Sequence of chain 1.E:
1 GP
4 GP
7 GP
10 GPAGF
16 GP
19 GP

Sequence of chain 1.C:
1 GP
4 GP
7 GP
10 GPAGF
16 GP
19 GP

Binding-site contacts:
Ligand atom O contacts residue ALA12 of chain 1.E at 3.3 Å.
Ligand atom CG contacts residue HYP9 of chain 1.E at 3.0 Å.
Ligand atom O contacts residue GLY7 of chain 1.C at 3.1 Å.
Ligand atom O contacts residue GLY4 of chain 1.E at 2.9 Å (h-bond).
Ligand atom N contacts residue PRO5 of chain 1.C at 3.2 Å (h-bond).
Ligand atom CA contacts residue GLY7 of chain 1.E at 3.2 Å.
Ligand atom CA contacts residue PRO2 of chain 1.C at 3.1 Å (hydrophobic).
Ligand atom O contacts residue GLY13 of chain 1.E at 3.0 Å (h-bond).
Ligand atom O contacts residue GLY10 of chain 1.E at 3.1 Å (h-bond).
Ligand atom O contacts residue GLY1 of chain 1.E at 3.1 Å (h-bond).
Ligand atom O contacts residue GLY4 of chain 1.C at 3.1 Å.
Ligand atom N contacts residue PRO2 of chain 1.C at 2.9 Å (h-bond).
Ligand atom N contacts residue PHE14 of chain 1.C at 2.9 Å (h-bond).
Ligand atom CG contacts residue HYP15 of chain 1.E at 3.0 Å.
Ligand atom OD1 contacts residue PRO5 of chain 1.C at 3.3 Å.
Ligand atom O contacts residue GLY19 of chain 1.C at 3.0 Å.
Ligand atom N contacts residue PRO17 of chain 1.C at 3.1 Å (h-bond).
Ligand atom OD1 contacts residue PRO8 of chain 1.C at 3.1 Å.
Ligand atom O contacts residue HYP15 of chain 1.E at 3.1 Å.
Ligand atom CG contacts residue HYP3 of chain 1.E at 3.2 Å.
Ligand atom O contacts residue GLY10 of chain 1.C at 3.3 Å.
Ligand atom N contacts residue PRO8 of chain 1.C at 3.2 Å (h-bond).
Ligand atom O contacts residue GLY4 of chain 1.C at 3.3 Å.
Ligand atom CA contacts residue GLY4 of chain 1.E at 3.3 Å.
Ligand atom OD1 contacts residue PRO17 of chain 1.C at 3.2 Å.
Ligand atom N contacts residue PRO11 of chain 1.C at 3.0 Å (h-bond).
Ligand atom O contacts residue GLY7 of chain 1.E at 2.9 Å (h-bond).
Ligand atom O contacts residue HYP18 of chain 1.E at 3.1 Å.
Ligand atom O contacts residue GLY16 of chain 1.E at 2.9 Å (h-bond).
Ligand atom O contacts residue GLY10 of chain 1.C at 3.0 Å.
Ligand atom CA contacts residue PHE14 of chain 1.C at 3.3 Å (hydrophobic).
Ligand atom O contacts residue GLY19 of chain 1.C at 3.2 Å.
Ligand atom CA contacts residue PRO8 of chain 1.E at 3.1 Å (hydrophobic).
Ligand atom O contacts residue GLY13 of chain 1.C at 3.2 Å.
Ligand atom CA contacts residue GLY1 of chain 1.E at 3.3 Å.
Ligand atom CA contacts residue PRO20 of chain 1.C at 3.1 Å (hydrophobic).
Ligand atom O contacts residue GLY19 of chain 1.E at 2.8 Å (h-bond).
Ligand atom O contacts residue GLY13 of chain 1.C at 3.2 Å.
Ligand atom O contacts residue GLY7 of chain 1.C at 3.0 Å.
Ligand atom OD1 contacts residue PRO20 of chain 1.C at 3.1 Å.

This small molecule binds to this protein.
Small molecule (SMILES): C[C@H](NC(=O)[C@@H]1CCCN1C(=O)CNC(=O)[C@@H]1C[C@@H](O)CN1C(=O)[C@@H]1CCCN1C(=O)CNC(=O)[C@@H]1C[C@@H](O)CN1C(=O)[C@@H]1CCCN1C(=O)CNC(=O)[C@@H]1C[C@@H](O)CN1C(=O)[C@@H]1CCCN1)C(=O)NCC(=O)N[C@@H](Cc1ccccc1)C(=O)N1C[C@H](O)C[C@H]1C(=O)NCC(=O)N1CCC[C@H]1C(=O)N1C[C@H](O)C[C@H]1C(=O)NCC(=O)N1CCC[C@H]1C(=O)N1C[C@H](O)C[C@H]1C=O

Sequence of chain 1.A:
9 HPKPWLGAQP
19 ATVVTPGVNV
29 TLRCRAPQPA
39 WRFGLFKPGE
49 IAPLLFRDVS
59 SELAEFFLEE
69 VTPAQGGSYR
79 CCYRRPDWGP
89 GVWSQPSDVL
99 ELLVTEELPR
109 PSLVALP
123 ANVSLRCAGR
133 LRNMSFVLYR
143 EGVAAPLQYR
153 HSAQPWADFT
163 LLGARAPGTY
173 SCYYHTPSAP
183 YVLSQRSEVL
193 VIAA

Sequence of chain 1.B:
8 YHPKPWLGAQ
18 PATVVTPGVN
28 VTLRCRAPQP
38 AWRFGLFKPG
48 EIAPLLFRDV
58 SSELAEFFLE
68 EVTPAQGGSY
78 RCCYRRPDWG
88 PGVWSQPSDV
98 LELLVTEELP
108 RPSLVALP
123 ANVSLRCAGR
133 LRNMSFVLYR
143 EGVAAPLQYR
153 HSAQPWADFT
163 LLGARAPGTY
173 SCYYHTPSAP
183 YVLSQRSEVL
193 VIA